Sequence of chain 1.A:
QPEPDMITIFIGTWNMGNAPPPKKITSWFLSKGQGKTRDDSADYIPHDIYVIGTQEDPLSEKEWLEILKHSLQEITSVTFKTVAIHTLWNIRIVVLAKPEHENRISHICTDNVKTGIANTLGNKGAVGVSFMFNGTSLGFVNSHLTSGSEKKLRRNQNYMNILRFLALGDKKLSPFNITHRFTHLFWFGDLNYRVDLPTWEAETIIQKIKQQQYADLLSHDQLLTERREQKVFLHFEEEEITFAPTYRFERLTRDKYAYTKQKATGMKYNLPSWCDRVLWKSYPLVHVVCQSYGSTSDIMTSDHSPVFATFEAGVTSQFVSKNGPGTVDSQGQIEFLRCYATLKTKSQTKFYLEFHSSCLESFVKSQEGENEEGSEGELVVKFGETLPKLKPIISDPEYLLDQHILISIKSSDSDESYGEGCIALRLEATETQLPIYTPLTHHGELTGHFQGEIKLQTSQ

This small molecule binds to this protein.
Small molecule (SMILES): CC(=O)c1cccc(NC(=O)N2CCOCC2)c1

Binding-site contacts:
Ligand atom C10 contacts residue GLU243 of chain 1.A at 4.0 Å.
Ligand atom O1 contacts residue ARG231 of chain 1.A at 3.7 Å.
Ligand atom C5 contacts residue ARG231 of chain 1.A at 4.4 Å.
Ligand atom C12 contacts residue GLU243 of chain 1.A at 3.6 Å.
Ligand atom O3 contacts residue ILE244 of chain 1.A at 2.6 Å (h-bond).
Ligand atom C2 contacts residue ARG230 of chain 1.A at 4.5 Å.
Ligand atom O3 contacts residue LEU227 of chain 1.A at 4.3 Å.
Ligand atom O3 contacts residue GLU241 of chain 1.A at 4.3 Å.
Ligand atom C11 contacts residue ILE244 of chain 1.A at 3.3 Å (hydrophobic).
Ligand atom C9 contacts residue ARG230 of chain 1.A at 4.2 Å.
Ligand atom C1 contacts residue ARG231 of chain 1.A at 3.8 Å.
Ligand atom C9 contacts residue GLU241 of chain 1.A at 3.4 Å.
Ligand atom C10 contacts residue GLU242 of chain 1.A at 3.1 Å.
Ligand atom C10 contacts residue ILE244 of chain 1.A at 3.5 Å (hydrophobic).
Ligand atom N2 contacts residue GLU243 of chain 1.A at 4.4 Å.
Ligand atom O3 contacts residue GLU242 of chain 1.A at 3.4 Å (salt-bridge).
Ligand atom C12 contacts residue LEU227 of chain 1.A at 4.4 Å (hydrophobic).
Ligand atom C9 contacts residue LEU227 of chain 1.A at 3.7 Å (hydrophobic).
Ligand atom C9 contacts residue GLU242 of chain 1.A at 3.4 Å.
Ligand atom O3 contacts residue GLU243 of chain 1.A at 3.3 Å.
Ligand atom C4 contacts residue ARG231 of chain 1.A at 4.0 Å.
Ligand atom C12 contacts residue ILE244 of chain 1.A at 4.2 Å (hydrophobic).
Ligand atom C11 contacts residue GLU243 of chain 1.A at 3.7 Å.
Ligand atom C3 contacts residue ARG231 of chain 1.A at 4.4 Å.
Ligand atom N2 contacts residue LEU227 of chain 1.A at 3.5 Å.
Ligand atom C9 contacts residue GLU243 of chain 1.A at 4.1 Å.
Ligand atom C10 contacts residue GLU241 of chain 1.A at 3.0 Å.
Ligand atom C11 contacts residue LEU227 of chain 1.A at 3.8 Å (hydrophobic).
Ligand atom O1 contacts residue LEU227 of chain 1.A at 4.3 Å.
Ligand atom O1 contacts residue ARG230 of chain 1.A at 3.7 Å.
Ligand atom O2 contacts residue LEU227 of chain 1.A at 3.0 Å.
Ligand atom C11 contacts residue GLU242 of chain 1.A at 4.5 Å.
Ligand atom N2 contacts residue GLU242 of chain 1.A at 4.5 Å.
Ligand atom N2 contacts residue GLU241 of chain 1.A at 4.4 Å.
Ligand atom C8 contacts residue ARG230 of chain 1.A at 4.1 Å.
Ligand atom O2 contacts residue ARG230 of chain 1.A at 3.0 Å (salt-bridge).
Ligand atom N1 contacts residue LEU227 of chain 1.A at 4.0 Å.
Ligand atom C8 contacts residue LEU227 of chain 1.A at 3.2 Å (hydrophobic).
Ligand atom C10 contacts residue LEU227 of chain 1.A at 3.7 Å (hydrophobic).
Ligand atom C2 contacts residue ARG231 of chain 1.A at 3.9 Å.